Binding-site contacts:
Ligand atom CD contacts residue GLU88 of chain 1.B at 3.1 Å.
Ligand atom NZ contacts residue GLY86 of chain 1.B at 3.5 Å.
Ligand atom CB contacts residue LYS34 of chain 1.B at 2.5 Å.
Ligand atom CG contacts residue GLU80 of chain 1.B at 3.5 Å.
Ligand atom OD1 contacts residue GLU80 of chain 1.B at 2.6 Å (salt-bridge).
Ligand atom O contacts residue LYS34 of chain 1.B at 3.4 Å.
Ligand atom C contacts residue GLU37 of chain 1.B at 3.4 Å.
Ligand atom CA contacts residue LYS34 of chain 1.B at 3.0 Å.
Ligand atom CD2 contacts residue GLU37 of chain 1.B at 3.3 Å.
Ligand atom O contacts residue PHE32 of chain 1.B at 3.4 Å.
Ligand atom CD1 contacts residue PHE95 of chain 1.B at 3.5 Å (hydrophobic).
Ligand atom O contacts residue TYR87 of chain 1.B at 3.4 Å.
Ligand atom N contacts residue ARG35 of chain 1.B at 2.8 Å (salt-bridge).
Ligand atom O contacts residue SER33 of chain 1.B at 2.9 Å (h-bond).
Ligand atom NE2 contacts residue LYS31 of chain 1.B at 3.3 Å.
Ligand atom N contacts residue LYS31 of chain 1.B at 2.9 Å (salt-bridge).
Ligand atom N contacts residue GLU37 of chain 1.B at 2.6 Å (salt-bridge).
Ligand atom OD1 contacts residue LYS34 of chain 1.B at 2.3 Å (salt-bridge).
Ligand atom CB contacts residue VAL103 of chain 1.B at 3.6 Å (hydrophobic).
Ligand atom O contacts residue TYR87 of chain 1.B at 3.5 Å.
Ligand atom O contacts residue LYS31 of chain 1.B at 2.9 Å (salt-bridge).
Ligand atom N contacts residue SER33 of chain 1.B at 2.9 Å (h-bond).
Ligand atom OH contacts residue ASP38 of chain 1.B at 3.3 Å (salt-bridge).
Ligand atom N contacts residue GLY86 of chain 1.B at 3.2 Å (h-bond).
Ligand atom O contacts residue SER33 of chain 1.B at 3.5 Å (h-bond).
Ligand atom CA contacts residue ARG35 of chain 1.B at 3.3 Å.
Ligand atom CE1 contacts residue LYS31 of chain 1.B at 3.4 Å.
Ligand atom CG contacts residue LYS34 of chain 1.B at 1.3 Å.
Ligand atom CA contacts residue GLU37 of chain 1.B at 3.4 Å.
Ligand atom C contacts residue ARG35 of chain 1.B at 3.5 Å.
Ligand atom CG contacts residue GLY86 of chain 1.B at 3.1 Å.
Ligand atom O contacts residue ARG35 of chain 1.B at 3.1 Å (salt-bridge).
Ligand atom CA contacts residue GLU37 of chain 1.B at 3.5 Å.
Ligand atom CB contacts residue LEU42 of chain 1.B at 3.5 Å (hydrophobic).
Ligand atom N contacts residue LYS34 of chain 1.B at 3.0 Å (salt-bridge).
Ligand atom CA contacts residue LYS31 of chain 1.B at 3.3 Å.
Ligand atom CA contacts residue SER33 of chain 1.B at 3.5 Å.
Ligand atom O contacts residue ALA90 of chain 1.B at 3.5 Å.
Ligand atom CB contacts residue GLU37 of chain 1.B at 3.4 Å.
Ligand atom O contacts residue GLU88 of chain 1.B at 2.9 Å (salt-bridge).

Sequence of chain 1.B:
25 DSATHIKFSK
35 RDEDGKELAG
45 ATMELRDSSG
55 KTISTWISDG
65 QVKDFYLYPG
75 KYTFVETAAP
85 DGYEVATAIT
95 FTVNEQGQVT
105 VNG

This small molecule binds to this protein.
Small molecule (SMILES): CC[C@H](C)[C@H](NC(=O)[C@H](CC1=NC=NC1)NC(=O)[C@H](C)N)C(=O)N[C@H](C(=O)N[C@@H](CCSC)C(=O)N[C@H](C(=O)N[C@@H](CC=O)C(=O)N[C@@H](C)C(=O)N[C@@H](Cc1ccc(O)cc1)C(=O)N[C@@H](CCCCN)C(=O)N1CCC[C@H]1C(=O)N[C@H](C=O)[C@@H](C)O)C(C)C)C(C)C